Sequence of chain 1.A:
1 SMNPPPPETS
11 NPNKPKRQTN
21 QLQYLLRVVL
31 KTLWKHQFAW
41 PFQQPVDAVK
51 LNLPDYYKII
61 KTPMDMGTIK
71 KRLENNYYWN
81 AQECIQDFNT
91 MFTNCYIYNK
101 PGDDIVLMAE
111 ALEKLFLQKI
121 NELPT

A protein and the small-molecule ligand that binds it are described below.
Small molecule (SMILES): Cn1cc(-c2ccc(C(=O)Nc3cc(-c4ccccc4)ccc3N)cc2)c2cc[nH]c2c1=O

Binding-site contacts:
Ligand atom C contacts residue ILE105 of chain 1.A at 3.7 Å (hydrophobic).
Ligand atom N3 contacts residue VAL46 of chain 1.A at 3.7 Å.
Ligand atom C8 contacts residue TRP40 of chain 1.A at 3.8 Å (hydrophobic).
Ligand atom N contacts residue ASN99 of chain 1.A at 2.8 Å (h-bond).
Ligand atom C7 contacts residue ILE105 of chain 1.A at 3.9 Å (hydrophobic).
Ligand atom C6 contacts residue LEU51 of chain 1.A at 3.7 Å (hydrophobic).
Ligand atom O contacts residue ILE105 of chain 1.A at 4.1 Å.
Ligand atom C9 contacts residue LEU51 of chain 1.A at 4.1 Å (hydrophobic).
Ligand atom C5 contacts residue PRO41 of chain 1.A at 4.1 Å (hydrophobic).
Ligand atom C24 contacts residue PRO41 of chain 1.A at 3.7 Å (hydrophobic).
Ligand atom C1 contacts residue ASN99 of chain 1.A at 3.8 Å.
Ligand atom C3 contacts residue LEU51 of chain 1.A at 4.1 Å (hydrophobic).
Ligand atom C contacts residue ASN99 of chain 1.A at 3.7 Å.
Ligand atom O1 contacts residue TRP40 of chain 1.A at 4.0 Å.
Ligand atom N contacts residue LEU53 of chain 1.A at 3.8 Å.
Ligand atom C2 contacts residue LEU51 of chain 1.A at 4.0 Å (hydrophobic).
Ligand atom C12 contacts residue TRP40 of chain 1.A at 3.6 Å (hydrophobic).
Ligand atom C11 contacts residue TRP40 of chain 1.A at 4.1 Å (hydrophobic).
Ligand atom C8 contacts residue LEU51 of chain 1.A at 3.8 Å (hydrophobic).
Ligand atom C10 contacts residue TRP40 of chain 1.A at 3.8 Å (hydrophobic).
Ligand atom C25 contacts residue PRO41 of chain 1.A at 3.3 Å (hydrophobic).
Ligand atom C1 contacts residue ILE105 of chain 1.A at 3.9 Å (hydrophobic).
Ligand atom C9 contacts residue TRP40 of chain 1.A at 3.9 Å (hydrophobic).
Ligand atom O contacts residue ASN99 of chain 1.A at 2.9 Å (h-bond).
Ligand atom N1 contacts residue TRP40 of chain 1.A at 3.7 Å.
Ligand atom C26 contacts residue VAL46 of chain 1.A at 3.6 Å (hydrophobic).
Ligand atom C15 contacts residue TRP40 of chain 1.A at 3.7 Å (hydrophobic).
Ligand atom C7 contacts residue LEU51 of chain 1.A at 3.8 Å (hydrophobic).
Ligand atom N3 contacts residue PRO41 of chain 1.A at 4.0 Å.
Ligand atom C26 contacts residue PHE42 of chain 1.A at 3.8 Å (hydrophobic).
Ligand atom C24 contacts residue LEU51 of chain 1.A at 3.7 Å (hydrophobic).
Ligand atom C4 contacts residue ASN99 of chain 1.A at 3.6 Å.
Ligand atom C26 contacts residue PRO41 of chain 1.A at 3.7 Å (hydrophobic).
Ligand atom C6 contacts residue PRO41 of chain 1.A at 4.0 Å (hydrophobic).
Ligand atom C23 contacts residue PRO41 of chain 1.A at 4.0 Å (hydrophobic).
Ligand atom C5 contacts residue LEU51 of chain 1.A at 3.9 Å (hydrophobic).
Ligand atom C25 contacts residue VAL46 of chain 1.A at 4.1 Å (hydrophobic).
Ligand atom C4 contacts residue LEU53 of chain 1.A at 3.8 Å (hydrophobic).
Ligand atom N3 contacts residue ILE105 of chain 1.A at 3.9 Å.
Ligand atom C16 contacts residue TRP40 of chain 1.A at 3.8 Å (hydrophobic).